The protein below binds the small molecule below.
Small molecule (SMILES): CC(=O)N[C@@H]1[C@@H](O)[C@H](O)[C@@H](CO)O[C@H]1O

Binding-site contacts:
Ligand atom C5 contacts residue ASN308 of chain 1.E at 3.5 Å.
Ligand atom O5 contacts residue ASN308 of chain 1.E at 2.1 Å (h-bond).
Ligand atom O6 contacts residue ASN308 of chain 1.E at 4.2 Å.
Ligand atom C1 contacts residue ASN308 of chain 1.E at 1.5 Å.
Ligand atom C4 contacts residue ASN308 of chain 1.E at 4.2 Å.
Ligand atom C2 contacts residue ASN308 of chain 1.E at 2.7 Å.
Ligand atom C6 contacts residue ASN308 of chain 1.E at 4.4 Å.
Ligand atom N2 contacts residue ASN308 of chain 1.E at 3.3 Å (h-bond).
Ligand atom C7 contacts residue ASN308 of chain 1.E at 4.3 Å.
Ligand atom C3 contacts residue ASN308 of chain 1.E at 3.9 Å.

Sequence of chain 1.E:
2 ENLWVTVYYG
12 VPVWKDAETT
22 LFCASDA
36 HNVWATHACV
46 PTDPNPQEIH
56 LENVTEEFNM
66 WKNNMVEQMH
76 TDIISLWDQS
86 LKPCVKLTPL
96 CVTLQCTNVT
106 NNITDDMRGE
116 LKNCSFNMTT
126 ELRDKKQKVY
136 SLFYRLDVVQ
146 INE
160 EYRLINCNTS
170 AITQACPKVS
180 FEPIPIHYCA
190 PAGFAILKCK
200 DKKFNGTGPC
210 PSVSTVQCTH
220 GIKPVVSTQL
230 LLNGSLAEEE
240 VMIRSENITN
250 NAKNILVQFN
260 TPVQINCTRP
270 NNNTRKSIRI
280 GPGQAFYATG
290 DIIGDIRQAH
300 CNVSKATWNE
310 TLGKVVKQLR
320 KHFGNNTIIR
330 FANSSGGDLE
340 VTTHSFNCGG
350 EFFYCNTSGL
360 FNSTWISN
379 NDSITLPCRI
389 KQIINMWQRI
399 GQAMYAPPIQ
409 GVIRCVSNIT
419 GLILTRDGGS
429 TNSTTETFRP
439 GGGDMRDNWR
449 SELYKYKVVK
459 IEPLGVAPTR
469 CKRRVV